Sequence of chain 1.D:
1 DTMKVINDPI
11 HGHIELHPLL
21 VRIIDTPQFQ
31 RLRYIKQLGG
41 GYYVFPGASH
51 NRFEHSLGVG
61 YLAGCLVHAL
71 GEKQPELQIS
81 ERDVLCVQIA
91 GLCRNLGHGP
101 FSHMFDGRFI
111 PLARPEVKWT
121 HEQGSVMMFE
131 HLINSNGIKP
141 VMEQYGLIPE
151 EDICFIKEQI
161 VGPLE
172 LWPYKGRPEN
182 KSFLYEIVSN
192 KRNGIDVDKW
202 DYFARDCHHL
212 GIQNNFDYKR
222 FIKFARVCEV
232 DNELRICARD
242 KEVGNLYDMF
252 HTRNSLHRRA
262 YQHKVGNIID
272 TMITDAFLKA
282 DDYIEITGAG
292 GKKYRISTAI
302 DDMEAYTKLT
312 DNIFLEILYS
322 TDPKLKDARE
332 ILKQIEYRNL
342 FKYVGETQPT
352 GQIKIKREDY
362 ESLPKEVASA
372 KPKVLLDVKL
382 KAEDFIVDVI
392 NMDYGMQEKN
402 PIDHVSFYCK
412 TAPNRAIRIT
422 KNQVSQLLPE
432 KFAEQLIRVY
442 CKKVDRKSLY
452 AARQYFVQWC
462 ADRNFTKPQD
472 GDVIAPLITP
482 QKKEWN

This small molecule binds to this protein.
Small molecule (SMILES): Nc1nc2c(ncn2[C@H]2C[C@H](O)[C@@H](CO[P](=O)(O)O[P](=O)(O)OP(=O)(O)O)O2)c(=O)[nH]1

Binding-site contacts:
Ligand atom N1 contacts residue TYR262 of chain 1.D at 3.0 Å (h-bond).
Ligand atom O2A contacts residue HIS121 of chain 1.D at 3.5 Å (h-bond).
Ligand atom O6 contacts residue GLN263 of chain 1.D at 2.9 Å (h-bond).
Ligand atom O2A contacts residue HIS103 of chain 1.D at 3.2 Å.
Ligand atom O2G contacts residue TYR203 of chain 1.D at 2.3 Å (h-bond).
Ligand atom N2 contacts residue LEU38 of chain 1.D at 3.2 Å (h-bond).
Ligand atom O3A contacts residue ASP199 of chain 1.D at 3.0 Å (salt-bridge).
Ligand atom O1B contacts residue MG1 of chain 1.W at 1.9 Å.
Ligand atom C2' contacts residue TYR262 of chain 1.D at 3.5 Å (hydrophobic).
Ligand atom O5' contacts residue HIS103 of chain 1.D at 3.1 Å.
Ligand atom O3' contacts residue LEU38 of chain 1.D at 3.5 Å.
Ligand atom PG contacts residue MG1 of chain 1.W at 3.4 Å.
Ligand atom O1A contacts residue ARG52 of chain 1.D at 3.2 Å (salt-bridge).
Ligand atom O3G contacts residue LYS200 of chain 1.D at 2.9 Å (salt-bridge).
Ligand atom PB contacts residue MG1 of chain 1.W at 3.3 Å.
Ligand atom O1B contacts residue ARG94 of chain 1.D at 3.3 Å (salt-bridge).
Ligand atom O4' contacts residue ARG52 of chain 1.D at 3.1 Å (salt-bridge).
Ligand atom O1G contacts residue ARG254 of chain 1.D at 2.8 Å (salt-bridge).
Ligand atom C3' contacts residue TYR203 of chain 1.D at 3.5 Å (hydrophobic).
Ligand atom O3' contacts residue TYR203 of chain 1.D at 3.7 Å.
Ligand atom C2 contacts residue TYR262 of chain 1.D at 3.2 Å (hydrophobic).
Ligand atom C5 contacts residue HIS103 of chain 1.D at 3.7 Å.
Ligand atom O2G contacts residue LYS200 of chain 1.D at 3.7 Å.
Ligand atom O4' contacts residue HIS103 of chain 1.D at 3.2 Å.
Ligand atom O1G contacts residue MG1 of chain 1.W at 3.6 Å.
Ligand atom O2A contacts residue HIS98 of chain 1.D at 3.5 Å (h-bond).
Ligand atom N7 contacts residue HIS103 of chain 1.D at 3.4 Å (h-bond).
Ligand atom O2G contacts residue ARG254 of chain 1.D at 3.1 Å (salt-bridge).
Ligand atom O3' contacts residue ASP207 of chain 1.D at 2.7 Å (salt-bridge).
Ligand atom O1A contacts residue ASP199 of chain 1.D at 3.2 Å (salt-bridge).
Ligand atom N9 contacts residue HIS103 of chain 1.D at 3.3 Å (h-bond).
Ligand atom O3G contacts residue MG1 of chain 1.W at 2.4 Å.
Ligand atom C3' contacts residue ASP207 of chain 1.D at 3.4 Å.
Ligand atom C6 contacts residue GLN263 of chain 1.D at 3.4 Å.
Ligand atom C5' contacts residue TYR203 of chain 1.D at 3.4 Å (hydrophobic).
Ligand atom O3A contacts residue ARG94 of chain 1.D at 3.5 Å (salt-bridge).
Ligand atom N2 contacts residue TYR262 of chain 1.D at 3.2 Å (h-bond).
Ligand atom O3' contacts residue GLN37 of chain 1.D at 3.0 Å (h-bond).
Ligand atom C8 contacts residue HIS103 of chain 1.D at 3.1 Å.
Ligand atom C4 contacts residue HIS103 of chain 1.D at 3.6 Å.